Sequence of chain 1.A:
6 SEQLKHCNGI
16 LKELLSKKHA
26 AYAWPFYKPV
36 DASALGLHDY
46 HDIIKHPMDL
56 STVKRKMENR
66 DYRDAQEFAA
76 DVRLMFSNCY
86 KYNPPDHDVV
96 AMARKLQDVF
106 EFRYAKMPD

This small molecule binds to this protein.
Small molecule (SMILES): CC(=O)NCCCC[C@H](NC(=O)[C@H](CC1=CN=C2CC=CC=C12)NC(=O)[C@H](Cc1ccc(O)cc1)NC(=O)CNC(=O)[C@H](Cc1ccc(O)cc1)NC(=O)[C@@H](N)CC1=c2ccccc2=NC1)C(=O)N[C@H](C(=O)N1CCC[C@H]1C(=O)N[C@@H](CCCCNC(C)=O)C(=O)N[C@@H](CCCN=C(N)N)C(=O)N[C@@H](CCCCN)C(=O)N[C@H](C=O)CS)C(C)C

Binding-site contacts:
Ligand atom CB contacts residue NH21 of chain 1.H at 3.3 Å.
Ligand atom O contacts residue ACE1 of chain 1.G at 3.5 Å.
Ligand atom C contacts residue TRP29 of chain 1.A at 3.4 Å (hydrophobic).
Ligand atom O contacts residue ALA26 of chain 1.A at 3.4 Å.
Ligand atom CB contacts residue ASP93 of chain 1.A at 3.5 Å.
Ligand atom CH2 contacts residue VAL94 of chain 1.A at 3.6 Å (hydrophobic).
Ligand atom O contacts residue NH21 of chain 1.H at 2.3 Å (h-bond).
Ligand atom N contacts residue ACE1 of chain 1.G at 1.3 Å.
Ligand atom CH2 contacts residue MET97 of chain 1.A at 3.6 Å (hydrophobic).
Ligand atom CE2 contacts residue TRP29 of chain 1.A at 3.5 Å (hydrophobic).
Ligand atom N contacts residue ACE1 of chain 1.G at 3.0 Å (h-bond).
Ligand atom CA contacts residue TRP29 of chain 1.A at 3.5 Å (hydrophobic).
Ligand atom OH contacts residue ASN88 of chain 1.A at 3.0 Å (h-bond).
Ligand atom CG contacts residue LEU40 of chain 1.A at 3.5 Å (hydrophobic).
Ligand atom NE1 contacts residue TRP29 of chain 1.A at 3.4 Å.
Ligand atom C contacts residue NH21 of chain 1.H at 3.3 Å.
Ligand atom CA contacts residue ACE1 of chain 1.G at 3.3 Å.
Ligand atom O contacts residue ASP93 of chain 1.A at 3.5 Å (salt-bridge).
Ligand atom CB contacts residue LEU40 of chain 1.A at 3.5 Å (hydrophobic).
Ligand atom CD contacts residue HIS92 of chain 1.A at 3.5 Å.
Ligand atom CB contacts residue ACE1 of chain 1.G at 2.6 Å.
Ligand atom C contacts residue ASP93 of chain 1.A at 3.6 Å.
Ligand atom O contacts residue ASP93 of chain 1.A at 3.0 Å (salt-bridge).
Ligand atom O contacts residue VAL94 of chain 1.A at 3.0 Å (h-bond).
Ligand atom C contacts residue ACE1 of chain 1.G at 3.0 Å.
Ligand atom CG contacts residue ASN88 of chain 1.A at 3.4 Å.
Ligand atom CA contacts residue TRP29 of chain 1.A at 3.5 Å (hydrophobic).
Ligand atom N contacts residue ACE1 of chain 1.G at 2.9 Å (h-bond).
Ligand atom CA contacts residue ASP93 of chain 1.A at 3.5 Å.
Ligand atom SG contacts residue ACE1 of chain 1.G at 1.8 Å.
Ligand atom N contacts residue TRP29 of chain 1.A at 3.3 Å.
Ligand atom CZ2 contacts residue PRO30 of chain 1.A at 3.6 Å (hydrophobic).
Ligand atom N contacts residue ASP93 of chain 1.A at 2.8 Å (salt-bridge).
Ligand atom C contacts residue NH21 of chain 1.H at 1.4 Å.
Ligand atom CA contacts residue ALA26 of chain 1.A at 3.4 Å (hydrophobic).
Ligand atom N contacts residue NH21 of chain 1.H at 2.8 Å (h-bond).
Ligand atom CA contacts residue ACE1 of chain 1.G at 2.5 Å.
Ligand atom CA contacts residue NH21 of chain 1.H at 2.5 Å.
Ligand atom CB contacts residue ASN88 of chain 1.A at 3.3 Å.
Ligand atom CA contacts residue HIS92 of chain 1.A at 3.6 Å.